This small molecule binds to this protein.
Small molecule (SMILES): Nc1nc2ccccc2[nH]1

Binding-site contacts:
Ligand atom CAC contacts residue ILE89 of chain 1.A at 3.6 Å (hydrophobic).
Ligand atom CAC contacts residue ILE73 of chain 1.A at 4.0 Å (hydrophobic).
Ligand atom CAB contacts residue LEU90 of chain 1.A at 3.6 Å (hydrophobic).
Ligand atom CAI contacts residue ASN41 of chain 1.A at 3.6 Å.
Ligand atom CAB contacts residue ILE38 of chain 1.A at 4.2 Å (hydrophobic).
Ligand atom NAA contacts residue ASN41 of chain 1.A at 4.0 Å.
Ligand atom CAE contacts residue ASN41 of chain 1.A at 3.8 Å.
Ligand atom CAE contacts residue ILE89 of chain 1.A at 3.7 Å (hydrophobic).
Ligand atom NAA contacts residue THR137 of chain 1.A at 4.2 Å.
Ligand atom CAH contacts residue ASP68 of chain 1.A at 3.7 Å.
Ligand atom NAA contacts residue SER42 of chain 1.A at 4.2 Å.
Ligand atom CAB contacts residue ASN41 of chain 1.A at 3.3 Å.
Ligand atom CAB contacts residue ILE73 of chain 1.A at 4.4 Å (hydrophobic).
Ligand atom CAC contacts residue ASN41 of chain 1.A at 3.5 Å.
Ligand atom NAG contacts residue ASN41 of chain 1.A at 4.1 Å.
Ligand atom CAH contacts residue SER42 of chain 1.A at 4.4 Å.
Ligand atom CAD contacts residue ASN41 of chain 1.A at 3.5 Å.
Ligand atom CAH contacts residue ASN41 of chain 1.A at 4.0 Å.
Ligand atom CAE contacts residue ILE73 of chain 1.A at 3.6 Å (hydrophobic).
Ligand atom NAF contacts residue ASP68 of chain 1.A at 3.9 Å.
Ligand atom CAI contacts residue ILE73 of chain 1.A at 3.9 Å (hydrophobic).
Ligand atom NAG contacts residue ILE73 of chain 1.A at 3.6 Å.
Ligand atom CAD contacts residue ILE73 of chain 1.A at 4.3 Å (hydrophobic).
Ligand atom NAF contacts residue THR137 of chain 1.A at 4.5 Å.
Ligand atom NAA contacts residue ASP68 of chain 1.A at 2.8 Å (salt-bridge).
Ligand atom NAA contacts residue GLU45 of chain 1.A at 4.5 Å.
Ligand atom CAH contacts residue ILE73 of chain 1.A at 4.2 Å (hydrophobic).
Ligand atom NAF contacts residue ASN41 of chain 1.A at 3.7 Å.
Ligand atom NAF contacts residue ILE73 of chain 1.A at 4.4 Å.
Ligand atom CAJ contacts residue ASN41 of chain 1.A at 3.8 Å.
Ligand atom CAD contacts residue ILE139 of chain 1.A at 4.2 Å (hydrophobic).
Ligand atom CAC contacts residue LEU90 of chain 1.A at 3.8 Å (hydrophobic).
Ligand atom CAJ contacts residue ILE73 of chain 1.A at 3.5 Å (hydrophobic).
Ligand atom NAF contacts residue SER42 of chain 1.A at 4.1 Å.
Ligand atom CAD contacts residue ILE38 of chain 1.A at 4.2 Å (hydrophobic).

Sequence of chain 1.A:
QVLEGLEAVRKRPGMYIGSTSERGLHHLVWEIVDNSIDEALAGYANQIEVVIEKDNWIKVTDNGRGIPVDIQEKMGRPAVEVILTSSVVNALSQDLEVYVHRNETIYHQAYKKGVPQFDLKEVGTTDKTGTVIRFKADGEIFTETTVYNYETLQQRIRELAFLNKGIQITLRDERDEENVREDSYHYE